Binding-site contacts:
Ligand atom C1 contacts residue ASN137 of chain 1.B at 4.1 Å.
Ligand atom O7 contacts residue ASN17 of chain 1.B at 3.4 Å (h-bond).
Ligand atom O5 contacts residue ASN137 of chain 1.B at 3.9 Å.
Ligand atom C6 contacts residue ASN137 of chain 1.B at 4.0 Å.
Ligand atom C1 contacts residue ASN17 of chain 1.B at 1.5 Å.
Ligand atom C2 contacts residue ASN17 of chain 1.B at 2.6 Å.
Ligand atom C3 contacts residue ASN17 of chain 1.B at 3.9 Å.
Ligand atom C8 contacts residue CYS15 of chain 1.B at 3.3 Å (hydrophobic).
Ligand atom N2 contacts residue ASN17 of chain 1.B at 3.0 Å (h-bond).
Ligand atom C8 contacts residue ASN17 of chain 1.B at 4.2 Å.
Ligand atom C8 contacts residue VAL16 of chain 1.B at 4.2 Å (hydrophobic).
Ligand atom C4 contacts residue ASN137 of chain 1.B at 4.4 Å.
Ligand atom O4 contacts residue ASN137 of chain 1.B at 4.4 Å.
Ligand atom C3 contacts residue ASN137 of chain 1.B at 4.2 Å.
Ligand atom C4 contacts residue ASN17 of chain 1.B at 4.3 Å.
Ligand atom C5 contacts residue ASN17 of chain 1.B at 3.7 Å.
Ligand atom O5 contacts residue ASN17 of chain 1.B at 2.4 Å (h-bond).
Ligand atom C7 contacts residue ASN17 of chain 1.B at 3.4 Å.
Ligand atom C5 contacts residue ASN137 of chain 1.B at 3.5 Å.

The protein below binds the small molecule below.
Small molecule (SMILES): CC(=O)N[C@H]1[C@H](O[C@H]2[C@H](O)[C@@H](NC(C)=O)CO[C@@H]2CO)O[C@H](CO)[C@@H](O)[C@@H]1O

Sequence of chain 1.B:
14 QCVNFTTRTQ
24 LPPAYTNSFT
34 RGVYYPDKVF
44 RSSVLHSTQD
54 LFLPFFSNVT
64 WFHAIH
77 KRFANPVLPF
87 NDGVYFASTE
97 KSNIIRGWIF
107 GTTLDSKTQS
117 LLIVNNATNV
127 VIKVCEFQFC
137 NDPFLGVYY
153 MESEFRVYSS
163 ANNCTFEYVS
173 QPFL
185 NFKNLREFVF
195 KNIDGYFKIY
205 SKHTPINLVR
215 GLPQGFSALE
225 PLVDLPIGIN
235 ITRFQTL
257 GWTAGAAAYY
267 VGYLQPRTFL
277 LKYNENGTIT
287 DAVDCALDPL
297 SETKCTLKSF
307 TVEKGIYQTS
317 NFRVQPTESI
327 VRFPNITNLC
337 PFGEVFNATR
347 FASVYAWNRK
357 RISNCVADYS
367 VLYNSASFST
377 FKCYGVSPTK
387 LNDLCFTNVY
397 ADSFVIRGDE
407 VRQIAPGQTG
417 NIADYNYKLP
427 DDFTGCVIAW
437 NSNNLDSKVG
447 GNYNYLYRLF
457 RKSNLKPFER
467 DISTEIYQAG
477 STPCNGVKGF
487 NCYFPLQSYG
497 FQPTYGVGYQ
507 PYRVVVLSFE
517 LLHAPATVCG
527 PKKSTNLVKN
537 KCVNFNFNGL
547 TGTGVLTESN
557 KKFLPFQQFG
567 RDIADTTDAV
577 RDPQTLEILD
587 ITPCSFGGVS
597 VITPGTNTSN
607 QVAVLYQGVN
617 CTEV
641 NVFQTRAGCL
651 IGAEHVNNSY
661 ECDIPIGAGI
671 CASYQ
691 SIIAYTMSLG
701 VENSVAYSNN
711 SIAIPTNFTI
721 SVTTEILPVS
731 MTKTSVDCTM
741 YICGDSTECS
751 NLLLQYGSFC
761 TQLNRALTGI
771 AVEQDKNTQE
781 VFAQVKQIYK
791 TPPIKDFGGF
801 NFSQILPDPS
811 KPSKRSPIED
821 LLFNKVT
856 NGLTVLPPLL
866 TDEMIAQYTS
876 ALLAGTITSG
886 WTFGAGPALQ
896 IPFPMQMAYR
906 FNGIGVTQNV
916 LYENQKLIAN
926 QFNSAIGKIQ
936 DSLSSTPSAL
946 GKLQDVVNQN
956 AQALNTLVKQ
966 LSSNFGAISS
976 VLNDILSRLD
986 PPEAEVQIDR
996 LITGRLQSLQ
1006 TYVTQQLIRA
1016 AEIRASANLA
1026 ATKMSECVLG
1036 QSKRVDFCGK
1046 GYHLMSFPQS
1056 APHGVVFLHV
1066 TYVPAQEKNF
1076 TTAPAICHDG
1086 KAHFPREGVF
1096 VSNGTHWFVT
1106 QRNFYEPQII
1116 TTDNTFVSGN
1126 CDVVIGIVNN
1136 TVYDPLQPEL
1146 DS